Sequence of chain 41.A:
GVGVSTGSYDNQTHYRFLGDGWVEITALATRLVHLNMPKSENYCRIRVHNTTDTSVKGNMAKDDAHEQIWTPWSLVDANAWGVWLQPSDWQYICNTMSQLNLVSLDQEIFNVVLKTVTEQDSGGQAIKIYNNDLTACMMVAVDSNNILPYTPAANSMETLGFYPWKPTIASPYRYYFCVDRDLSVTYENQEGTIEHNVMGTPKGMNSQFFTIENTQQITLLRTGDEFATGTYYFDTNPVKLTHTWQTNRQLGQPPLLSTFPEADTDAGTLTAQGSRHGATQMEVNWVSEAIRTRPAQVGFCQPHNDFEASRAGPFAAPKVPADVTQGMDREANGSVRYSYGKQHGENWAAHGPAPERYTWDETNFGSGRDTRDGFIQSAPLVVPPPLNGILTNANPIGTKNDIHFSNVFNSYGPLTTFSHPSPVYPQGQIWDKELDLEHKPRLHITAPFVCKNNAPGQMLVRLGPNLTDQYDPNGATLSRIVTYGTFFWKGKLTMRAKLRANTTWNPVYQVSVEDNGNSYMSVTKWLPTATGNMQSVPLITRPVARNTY

The small molecule below binds the protein below.
Small molecule (SMILES): Nc1ncnc2c1ncn2[C@H]1C[C@H](O)[C@@H](COP(=O)(O)O)O1

Binding-site contacts:
Ligand atom OP2 contacts residue ASN491 of chain 41.A at 1.7 Å (h-bond).
Ligand atom P contacts residue TYR271 of chain 41.A at 4.5 Å.
Ligand atom OP2 contacts residue ASP273 of chain 41.A at 2.4 Å.
Ligand atom P contacts residue PHE272 of chain 41.A at 4.3 Å.
Ligand atom P contacts residue ASP273 of chain 41.A at 2.8 Å.
Ligand atom OP1 contacts residue TYR271 of chain 41.A at 3.1 Å (h-bond).
Ligand atom O5' contacts residue ASN491 of chain 41.A at 3.5 Å (h-bond).
Ligand atom C5' contacts residue ASN491 of chain 41.A at 4.0 Å.
Ligand atom OP1 contacts residue ASN491 of chain 41.A at 3.6 Å.
Ligand atom P contacts residue ASN491 of chain 41.A at 3.0 Å.
Ligand atom C5' contacts residue ASP273 of chain 41.A at 3.8 Å.
Ligand atom OP1 contacts residue ASP273 of chain 41.A at 3.3 Å.
Ligand atom O5' contacts residue ASP273 of chain 41.A at 4.1 Å.
Ligand atom OP1 contacts residue PHE272 of chain 41.A at 3.4 Å.